Sequence of chain 1.A:
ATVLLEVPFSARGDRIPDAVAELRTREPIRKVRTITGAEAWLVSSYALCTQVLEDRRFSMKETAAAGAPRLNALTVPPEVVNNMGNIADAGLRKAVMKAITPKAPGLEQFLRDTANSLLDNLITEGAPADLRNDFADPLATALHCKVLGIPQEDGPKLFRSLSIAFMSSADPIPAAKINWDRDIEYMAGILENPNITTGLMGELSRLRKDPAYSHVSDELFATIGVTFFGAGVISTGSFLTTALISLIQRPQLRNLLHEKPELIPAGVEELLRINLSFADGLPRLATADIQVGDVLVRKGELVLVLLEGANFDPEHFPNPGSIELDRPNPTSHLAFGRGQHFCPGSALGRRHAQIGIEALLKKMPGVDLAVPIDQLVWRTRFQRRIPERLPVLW

Binding-site contacts:
Ligand atom CAH contacts residue THR228 of chain 1.A at 3.4 Å.
Ligand atom NAF contacts residue VAL227 of chain 1.A at 3.1 Å (h-bond).
Ligand atom CAL contacts residue THR228 of chain 1.A at 4.1 Å.
Ligand atom CAB contacts residue THR76 of chain 1.A at 4.2 Å.
Ligand atom CAJ contacts residue SO41 of chain 1.C at 3.9 Å.
Ligand atom NAF contacts residue THR228 of chain 1.A at 3.1 Å.
Ligand atom CAC contacts residue PHE167 of chain 1.A at 3.8 Å (hydrophobic).
Ligand atom OAM contacts residue HEM1 of chain 1.B at 3.9 Å.
Ligand atom CAL contacts residue VAL77 of chain 1.A at 4.1 Å (hydrophobic).
Ligand atom NAE contacts residue TRP181 of chain 1.A at 4.2 Å.
Ligand atom CAG contacts residue THR228 of chain 1.A at 3.9 Å.
Ligand atom CAD contacts residue TRP181 of chain 1.A at 4.2 Å (hydrophobic).
Ligand atom NAF contacts residue PHE167 of chain 1.A at 4.2 Å.
Ligand atom CAH contacts residue PHE167 of chain 1.A at 4.1 Å (hydrophobic).
Ligand atom NAF contacts residue GLY231 of chain 1.A at 3.8 Å.
Ligand atom CAJ contacts residue ASN84 of chain 1.A at 4.0 Å.
Ligand atom CAB contacts residue VAL77 of chain 1.A at 3.2 Å (hydrophobic).
Ligand atom CAG contacts residue PHE167 of chain 1.A at 4.2 Å (hydrophobic).
Ligand atom NAE contacts residue PHE167 of chain 1.A at 3.8 Å.
Ligand atom CAB contacts residue PHE167 of chain 1.A at 4.0 Å (hydrophobic).
Ligand atom CAJ contacts residue THR228 of chain 1.A at 4.1 Å.
Ligand atom NAA contacts residue PHE167 of chain 1.A at 4.1 Å.
Ligand atom NAA contacts residue THR76 of chain 1.A at 4.1 Å.
Ligand atom NAA contacts residue VAL77 of chain 1.A at 3.6 Å.
Ligand atom CAI contacts residue ALA232 of chain 1.A at 3.8 Å (hydrophobic).
Ligand atom CAK contacts residue THR228 of chain 1.A at 4.3 Å.
Ligand atom CAD contacts residue PHE167 of chain 1.A at 3.8 Å (hydrophobic).
Ligand atom CAK contacts residue VAL81 of chain 1.A at 4.2 Å (hydrophobic).
Ligand atom NAF contacts residue ALA232 of chain 1.A at 4.1 Å.
Ligand atom CAB contacts residue ALA166 of chain 1.A at 4.3 Å (hydrophobic).
Ligand atom CAC contacts residue VAL77 of chain 1.A at 3.9 Å (hydrophobic).
Ligand atom CAI contacts residue THR228 of chain 1.A at 3.5 Å.
Ligand atom CAH contacts residue ALA232 of chain 1.A at 4.0 Å (hydrophobic).
Ligand atom NAA contacts residue ALA166 of chain 1.A at 3.7 Å.
Ligand atom OAM contacts residue ASN84 of chain 1.A at 3.6 Å (h-bond).
Ligand atom OAM contacts residue SO41 of chain 1.C at 3.9 Å.
Ligand atom NAE contacts residue VAL77 of chain 1.A at 4.3 Å.
Ligand atom CAD contacts residue THR228 of chain 1.A at 4.1 Å.
Ligand atom NAE contacts residue ALA166 of chain 1.A at 3.8 Å.
Ligand atom CAI contacts residue SO41 of chain 1.C at 3.7 Å.

The protein below binds the small molecule below.
Small molecule (SMILES): Nc1n[nH]cc1-c1ccc(O)cc1